Binding-site contacts:
Ligand atom O7 contacts residue ILE156 of chain 1.A at 4.1 Å.
Ligand atom C4 contacts residue ASN118 of chain 1.A at 4.2 Å.
Ligand atom C8 contacts residue ILE156 of chain 1.A at 4.0 Å (hydrophobic).
Ligand atom C8 contacts residue ARG157 of chain 1.A at 4.4 Å.
Ligand atom C7 contacts residue ILE156 of chain 1.A at 4.3 Å (hydrophobic).
Ligand atom O5 contacts residue ASN118 of chain 1.A at 2.4 Å (h-bond).
Ligand atom C8 contacts residue LEU161 of chain 1.A at 3.7 Å (hydrophobic).
Ligand atom C1 contacts residue ASN118 of chain 1.A at 1.4 Å.
Ligand atom C8 contacts residue SER158 of chain 1.A at 3.7 Å.
Ligand atom C2 contacts residue ASN118 of chain 1.A at 2.4 Å.
Ligand atom C6 contacts residue THR120 of chain 1.A at 4.2 Å.
Ligand atom C3 contacts residue ASN118 of chain 1.A at 3.8 Å.
Ligand atom C7 contacts residue ASN118 of chain 1.A at 3.1 Å.
Ligand atom O7 contacts residue HIS220 of chain 1.A at 3.6 Å (h-bond).
Ligand atom N2 contacts residue ASN118 of chain 1.A at 2.8 Å (h-bond).
Ligand atom O7 contacts residue ASN118 of chain 1.A at 3.1 Å (h-bond).
Ligand atom C8 contacts residue ASN118 of chain 1.A at 4.3 Å.
Ligand atom O6 contacts residue PRO122 of chain 1.A at 3.7 Å.
Ligand atom O5 contacts residue THR120 of chain 1.A at 3.9 Å.
Ligand atom C5 contacts residue ASN118 of chain 1.A at 3.6 Å.
Ligand atom C5 contacts residue THR120 of chain 1.A at 4.0 Å.
Ligand atom O6 contacts residue GLY121 of chain 1.A at 4.2 Å.
Ligand atom O6 contacts residue THR120 of chain 1.A at 3.3 Å (h-bond).
Ligand atom C1 contacts residue THR120 of chain 1.A at 4.2 Å.
Ligand atom C7 contacts residue LEU161 of chain 1.A at 4.4 Å (hydrophobic).

The small molecule below binds the protein below.
Small molecule (SMILES): CC(=O)N[C@@H]1[C@@H](O)[C@H](O)[C@@H](CO)O[C@H]1O

Sequence of chain 1.A:
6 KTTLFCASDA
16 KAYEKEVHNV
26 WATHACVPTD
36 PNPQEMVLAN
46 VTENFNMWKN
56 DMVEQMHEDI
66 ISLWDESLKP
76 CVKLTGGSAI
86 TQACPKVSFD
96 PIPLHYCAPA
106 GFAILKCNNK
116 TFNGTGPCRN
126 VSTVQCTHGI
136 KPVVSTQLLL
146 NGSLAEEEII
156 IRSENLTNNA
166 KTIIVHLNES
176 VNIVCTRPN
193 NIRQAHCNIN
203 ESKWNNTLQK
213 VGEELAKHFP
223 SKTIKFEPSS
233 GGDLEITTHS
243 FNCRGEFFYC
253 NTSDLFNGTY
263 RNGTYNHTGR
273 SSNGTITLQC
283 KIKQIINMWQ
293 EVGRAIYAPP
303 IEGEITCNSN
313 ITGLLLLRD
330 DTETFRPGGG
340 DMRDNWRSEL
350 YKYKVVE